Sequence of chain 1.B:
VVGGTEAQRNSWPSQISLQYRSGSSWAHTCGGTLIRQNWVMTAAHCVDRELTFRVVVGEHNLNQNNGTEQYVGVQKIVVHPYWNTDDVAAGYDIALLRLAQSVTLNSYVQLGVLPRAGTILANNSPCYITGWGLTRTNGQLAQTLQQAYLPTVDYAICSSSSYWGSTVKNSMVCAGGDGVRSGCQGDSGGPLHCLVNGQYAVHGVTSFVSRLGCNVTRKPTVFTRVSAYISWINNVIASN

A protein and the small-molecule ligand that binds it are described below.
Small molecule (SMILES): CC[C@H](C)[C@H](N)C(=O)O

Binding-site contacts:
Ligand atom N contacts residue HIS45 of chain 1.B at 3.5 Å (h-bond).
Ligand atom C contacts residue SER188 of chain 1.B at 2.3 Å.
Ligand atom O contacts residue SER188 of chain 1.B at 2.5 Å (h-bond).
Ligand atom CD1 contacts residue CYS184 of chain 1.B at 3.3 Å (hydrophobic).
Ligand atom C contacts residue GLN185 of chain 1.B at 3.4 Å.
Ligand atom CB contacts residue SER188 of chain 1.B at 3.6 Å.
Ligand atom CG1 contacts residue SER207 of chain 1.B at 4.2 Å.
Ligand atom CG1 contacts residue VAL209 of chain 1.B at 4.2 Å (hydrophobic).
Ligand atom C contacts residue LYS1 of chain 1.C at 1.4 Å.
Ligand atom CG1 contacts residue PHE208 of chain 1.B at 4.0 Å (hydrophobic).
Ligand atom CG1 contacts residue THR206 of chain 1.B at 4.0 Å.
Ligand atom O contacts residue ASP187 of chain 1.B at 3.0 Å (salt-bridge).
Ligand atom CA contacts residue LYS1 of chain 1.C at 2.7 Å.
Ligand atom CG1 contacts residue SER188 of chain 1.B at 3.4 Å.
Ligand atom C contacts residue ASP187 of chain 1.B at 3.9 Å.
Ligand atom C contacts residue CYS184 of chain 1.B at 3.8 Å (hydrophobic).
Ligand atom O contacts residue CYS184 of chain 1.B at 3.0 Å (h-bond).
Ligand atom CG2 contacts residue VAL209 of chain 1.B at 3.2 Å (hydrophobic).
Ligand atom C contacts residue GLY186 of chain 1.B at 3.0 Å.
Ligand atom CB contacts residue VAL209 of chain 1.B at 4.3 Å (hydrophobic).
Ligand atom CA contacts residue GLN185 of chain 1.B at 3.7 Å.
Ligand atom CA contacts residue SER188 of chain 1.B at 2.7 Å.
Ligand atom CA contacts residue GLY186 of chain 1.B at 4.2 Å.
Ligand atom N contacts residue LYS1 of chain 1.C at 3.2 Å.
Ligand atom O contacts residue GLN185 of chain 1.B at 3.5 Å.
Ligand atom N contacts residue SER188 of chain 1.B at 2.5 Å (h-bond).
Ligand atom CG2 contacts residue CYS184 of chain 1.B at 4.1 Å (hydrophobic).
Ligand atom N contacts residue SER207 of chain 1.B at 3.4 Å (h-bond).
Ligand atom CB contacts residue GLN185 of chain 1.B at 3.6 Å.
Ligand atom CB contacts residue CYS184 of chain 1.B at 3.6 Å (hydrophobic).
Ligand atom O contacts residue GLY186 of chain 1.B at 3.0 Å (h-bond).
Ligand atom CD1 contacts residue GLY183 of chain 1.B at 4.2 Å.
Ligand atom CA contacts residue CYS184 of chain 1.B at 4.4 Å (hydrophobic).
Ligand atom CG2 contacts residue GLN185 of chain 1.B at 3.2 Å.
Ligand atom O contacts residue LYS1 of chain 1.C at 2.2 Å (salt-bridge).
Ligand atom CB contacts residue LYS1 of chain 1.C at 3.8 Å.
Ligand atom CD1 contacts residue THR206 of chain 1.B at 3.1 Å.
Ligand atom CD1 contacts residue ASP187 of chain 1.B at 3.8 Å.
Ligand atom CG1 contacts residue CYS184 of chain 1.B at 4.1 Å (hydrophobic).
Ligand atom CD1 contacts residue SER188 of chain 1.B at 3.6 Å.